The protein below binds the small molecule below.
Small molecule (SMILES): O=c1[nH]cc(F)c(=O)[nH]1

Sequence of chain 1.B:
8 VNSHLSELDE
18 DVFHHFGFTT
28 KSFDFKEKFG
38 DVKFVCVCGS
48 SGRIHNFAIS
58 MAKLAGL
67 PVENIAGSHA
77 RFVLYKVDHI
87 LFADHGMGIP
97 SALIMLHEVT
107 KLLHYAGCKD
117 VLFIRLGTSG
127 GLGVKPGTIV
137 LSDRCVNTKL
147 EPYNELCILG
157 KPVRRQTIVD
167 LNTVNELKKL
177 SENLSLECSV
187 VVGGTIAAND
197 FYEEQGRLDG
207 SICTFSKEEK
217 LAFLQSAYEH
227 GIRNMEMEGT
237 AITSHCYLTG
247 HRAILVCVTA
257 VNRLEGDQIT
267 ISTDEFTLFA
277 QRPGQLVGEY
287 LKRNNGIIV

Binding-site contacts:
Ligand atom O4 contacts residue ARG203 of chain 1.B at 2.6 Å (salt-bridge).
Ligand atom F5 contacts residue SER125 of chain 1.B at 3.2 Å.
Ligand atom O4 contacts residue VAL257 of chain 1.B at 4.1 Å.
Ligand atom O2 contacts residue GLN201 of chain 1.B at 2.9 Å (h-bond).
Ligand atom N3 contacts residue ARG203 of chain 1.B at 3.9 Å.
Ligand atom C5 contacts residue PHE197 of chain 1.B at 3.6 Å (hydrophobic).
Ligand atom C6 contacts residue GLY126 of chain 1.B at 4.0 Å.
Ligand atom O4 contacts residue SER125 of chain 1.B at 4.1 Å.
Ligand atom N3 contacts residue GLN201 of chain 1.B at 2.9 Å (h-bond).
Ligand atom C6 contacts residue PHE197 of chain 1.B at 3.8 Å (hydrophobic).
Ligand atom O4 contacts residue PHE197 of chain 1.B at 4.0 Å.
Ligand atom O4 contacts residue GLY126 of chain 1.B at 3.3 Å.
Ligand atom C5 contacts residue GLY126 of chain 1.B at 3.4 Å.
Ligand atom F5 contacts residue ALA256 of chain 1.B at 3.7 Å.
Ligand atom N3 contacts residue GLY126 of chain 1.B at 3.7 Å.
Ligand atom N1 contacts residue PHE197 of chain 1.B at 3.8 Å.
Ligand atom N1 contacts residue THR124 of chain 1.B at 3.5 Å (h-bond).
Ligand atom C4 contacts residue GLY126 of chain 1.B at 3.2 Å.
Ligand atom C2 contacts residue GLN201 of chain 1.B at 3.6 Å.
Ligand atom C4 contacts residue SER125 of chain 1.B at 3.6 Å.
Ligand atom C4 contacts residue GLN201 of chain 1.B at 3.7 Å.
Ligand atom C4 contacts residue ARG203 of chain 1.B at 3.7 Å.
Ligand atom F5 contacts residue GLY126 of chain 1.B at 3.7 Å.
Ligand atom C2 contacts residue PHE197 of chain 1.B at 3.6 Å (hydrophobic).
Ligand atom C2 contacts residue GLU232 of chain 1.B at 4.1 Å.
Ligand atom C6 contacts residue THR124 of chain 1.B at 3.7 Å.
Ligand atom C4 contacts residue MET231 of chain 1.B at 4.1 Å (hydrophobic).
Ligand atom N1 contacts residue SER125 of chain 1.B at 3.7 Å.
Ligand atom C5 contacts residue SER125 of chain 1.B at 3.3 Å.
Ligand atom O4 contacts residue GLN201 of chain 1.B at 3.6 Å (h-bond).
Ligand atom N3 contacts residue MET231 of chain 1.B at 3.6 Å (h-bond).
Ligand atom C2 contacts residue MET231 of chain 1.B at 3.7 Å (hydrophobic).
Ligand atom O2 contacts residue MET233 of chain 1.B at 3.4 Å.
Ligand atom F5 contacts residue ILE265 of chain 1.B at 3.5 Å.
Ligand atom O2 contacts residue GLU232 of chain 1.B at 3.3 Å.
Ligand atom C6 contacts residue SER125 of chain 1.B at 3.5 Å.
Ligand atom C4 contacts residue PHE197 of chain 1.B at 3.5 Å (hydrophobic).
Ligand atom O2 contacts residue PHE197 of chain 1.B at 4.0 Å.
Ligand atom O2 contacts residue MET231 of chain 1.B at 3.9 Å.
Ligand atom N3 contacts residue PHE197 of chain 1.B at 3.4 Å.